Binding-site contacts:
Ligand atom N27 contacts residue GLU38 of chain 1.A at 3.8 Å.
Ligand atom C6 contacts residue ARG37 of chain 1.A at 3.8 Å.
Ligand atom C38 contacts residue GLU197 of chain 1.A at 3.6 Å.
Ligand atom C38 contacts residue GLU196 of chain 1.A at 3.7 Å.
Ligand atom C36 contacts residue ARG144 of chain 1.A at 3.8 Å.
Ligand atom O9 contacts residue ASP70 of chain 1.A at 2.7 Å (salt-bridge).
Ligand atom C2 contacts residue ASP70 of chain 1.A at 3.4 Å.
Ligand atom C39 contacts residue ALA166 of chain 1.A at 3.8 Å (hydrophobic).
Ligand atom C5 contacts residue ASP70 of chain 1.A at 3.6 Å.
Ligand atom N30 contacts residue TRP98 of chain 1.A at 3.8 Å.
Ligand atom C4 contacts residue ASP70 of chain 1.A at 3.6 Å.
Ligand atom C39 contacts residue ARG144 of chain 1.A at 3.7 Å.
Ligand atom C38 contacts residue ARG144 of chain 1.A at 3.8 Å.
Ligand atom C3 contacts residue TYR324 of chain 1.A at 3.6 Å (hydrophobic).
Ligand atom C26 contacts residue TRP98 of chain 1.A at 3.7 Å (hydrophobic).
Ligand atom N27 contacts residue GLU147 of chain 1.A at 2.9 Å (salt-bridge).
Ligand atom N30 contacts residue ASP70 of chain 1.A at 3.3 Å (salt-bridge).
Ligand atom C15 contacts residue TRP98 of chain 1.A at 3.5 Å (hydrophobic).
Ligand atom N27 contacts residue TRP98 of chain 1.A at 2.8 Å (h-bond).
Ligand atom O7 contacts residue ARG290 of chain 1.A at 2.8 Å (salt-bridge).
Ligand atom C13 contacts residue ARG71 of chain 1.A at 3.8 Å.
Ligand atom O14 contacts residue ARG71 of chain 1.A at 2.8 Å (salt-bridge).
Ligand atom C1 contacts residue ASP70 of chain 1.A at 3.4 Å.
Ligand atom C1 contacts residue TYR324 of chain 1.A at 3.3 Å (hydrophobic).
Ligand atom O8 contacts residue ARG37 of chain 1.A at 2.7 Å (salt-bridge).
Ligand atom O7 contacts residue TYR324 of chain 1.A at 3.4 Å (h-bond).
Ligand atom C26 contacts residue GLU38 of chain 1.A at 3.6 Å.
Ligand atom O8 contacts residue TYR324 of chain 1.A at 3.5 Å (h-bond).
Ligand atom C5 contacts residue TYR324 of chain 1.A at 3.5 Å (hydrophobic).
Ligand atom O14 contacts residue ASP70 of chain 1.A at 3.7 Å.
Ligand atom N27 contacts residue LEU53 of chain 1.A at 3.7 Å.
Ligand atom C6 contacts residue ARG290 of chain 1.A at 3.6 Å.
Ligand atom C1 contacts residue GLU38 of chain 1.A at 3.3 Å.
Ligand atom N25 contacts residue GLU38 of chain 1.A at 3.9 Å.
Ligand atom N30 contacts residue GLU38 of chain 1.A at 3.6 Å.
Ligand atom C1 contacts residue ARG37 of chain 1.A at 3.7 Å.
Ligand atom O8 contacts residue ARG290 of chain 1.A at 2.7 Å (salt-bridge).
Ligand atom N30 contacts residue ARG75 of chain 1.A at 3.6 Å.
Ligand atom C4 contacts residue TYR324 of chain 1.A at 3.7 Å (hydrophobic).
Ligand atom C6 contacts residue TYR324 of chain 1.A at 3.0 Å (hydrophobic).

Sequence of chain 1.A:
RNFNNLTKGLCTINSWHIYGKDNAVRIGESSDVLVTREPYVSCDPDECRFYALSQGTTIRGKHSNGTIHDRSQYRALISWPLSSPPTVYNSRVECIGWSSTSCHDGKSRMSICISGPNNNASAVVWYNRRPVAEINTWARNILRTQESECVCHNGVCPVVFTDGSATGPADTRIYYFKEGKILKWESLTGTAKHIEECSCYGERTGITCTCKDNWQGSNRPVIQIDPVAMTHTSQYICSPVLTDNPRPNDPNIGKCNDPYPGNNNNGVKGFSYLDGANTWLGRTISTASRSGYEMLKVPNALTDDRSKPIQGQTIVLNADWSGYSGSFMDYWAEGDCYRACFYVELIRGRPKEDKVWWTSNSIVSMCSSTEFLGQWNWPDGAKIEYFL

This protein binds this small molecule.
Small molecule (SMILES): CCC(CC)[C@H](NC(C)=O)[C@@H]1[C@H](O)[C@@H](C(=O)O)C[C@H]1NC(=N)N